Sequence of chain 1.B:
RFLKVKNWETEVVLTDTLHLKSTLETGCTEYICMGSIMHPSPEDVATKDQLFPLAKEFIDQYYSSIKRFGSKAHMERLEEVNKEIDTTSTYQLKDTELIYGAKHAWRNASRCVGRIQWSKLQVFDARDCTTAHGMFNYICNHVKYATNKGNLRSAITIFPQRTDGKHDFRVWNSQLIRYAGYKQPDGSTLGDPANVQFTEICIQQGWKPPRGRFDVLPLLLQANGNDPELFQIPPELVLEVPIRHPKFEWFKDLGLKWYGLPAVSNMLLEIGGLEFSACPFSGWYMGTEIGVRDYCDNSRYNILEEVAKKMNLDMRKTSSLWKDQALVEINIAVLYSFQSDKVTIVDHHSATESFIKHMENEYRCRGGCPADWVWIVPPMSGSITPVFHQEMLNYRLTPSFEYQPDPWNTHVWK

Binding-site contacts:
Ligand atom C08 contacts residue HEM1 of chain 1.L at 3.5 Å.
Ligand atom N02 contacts residue MET293 of chain 1.B at 3.6 Å (h-bond).
Ligand atom C10 contacts residue VAL271 of chain 1.B at 3.5 Å (hydrophobic).
Ligand atom C08 contacts residue SER289 of chain 1.B at 3.6 Å.
Ligand atom C17 contacts residue HEM1 of chain 1.L at 3.7 Å.
Ligand atom N02 contacts residue GLU296 of chain 1.B at 2.7 Å (salt-bridge).
Ligand atom N02 contacts residue TYR292 of chain 1.B at 3.4 Å.
Ligand atom C02 contacts residue GLU296 of chain 1.B at 3.5 Å.
Ligand atom F12 contacts residue TYR292 of chain 1.B at 3.6 Å.
Ligand atom F13 contacts residue TYR266 of chain 1.B at 2.8 Å.
Ligand atom C02 contacts residue PRO269 of chain 1.B at 3.8 Å (hydrophobic).
Ligand atom F13 contacts residue GLN182 of chain 1.B at 3.7 Å.
Ligand atom C14 contacts residue GLN182 of chain 1.B at 3.8 Å.
Ligand atom F12 contacts residue PRO269 of chain 1.B at 3.5 Å.
Ligand atom N02 contacts residue TRP291 of chain 1.B at 2.6 Å (h-bond).
Ligand atom N02 contacts residue HEM1 of chain 1.L at 3.6 Å.
Ligand atom C09 contacts residue GLU296 of chain 1.B at 3.5 Å.
Ligand atom O07 contacts residue SER289 of chain 1.B at 3.8 Å.
Ligand atom C06 contacts residue GLU296 of chain 1.B at 3.5 Å.
Ligand atom C02 contacts residue TRP291 of chain 1.B at 3.4 Å (hydrophobic).
Ligand atom C03 contacts residue TRP291 of chain 1.B at 3.4 Å (hydrophobic).
Ligand atom C13 contacts residue GLN182 of chain 1.B at 3.5 Å.
Ligand atom C03 contacts residue PRO269 of chain 1.B at 3.8 Å (hydrophobic).
Ligand atom C12 contacts residue GLN182 of chain 1.B at 3.4 Å.
Ligand atom F12 contacts residue ALA270 of chain 1.B at 3.8 Å.
Ligand atom C16 contacts residue HEM1 of chain 1.L at 3.5 Å.
Ligand atom C08 contacts residue PHE288 of chain 1.B at 3.4 Å (hydrophobic).
Ligand atom C09 contacts residue VAL271 of chain 1.B at 3.9 Å (hydrophobic).
Ligand atom F13 contacts residue ARG185 of chain 1.B at 3.7 Å.
Ligand atom N01 contacts residue GLU296 of chain 1.B at 2.7 Å (salt-bridge).
Ligand atom F12 contacts residue GLN182 of chain 1.B at 3.5 Å.
Ligand atom F13 contacts residue TYR292 of chain 1.B at 3.6 Å.
Ligand atom C02 contacts residue HEM1 of chain 1.L at 3.6 Å.
Ligand atom C04 contacts residue HEM1 of chain 1.L at 3.4 Å.
Ligand atom C03 contacts residue HEM1 of chain 1.L at 3.1 Å.
Ligand atom C18 contacts residue GLN182 of chain 1.B at 3.9 Å.
Ligand atom O07 contacts residue GLY290 of chain 1.B at 3.3 Å (h-bond).
Ligand atom C08 contacts residue GLY290 of chain 1.B at 3.6 Å.
Ligand atom O07 contacts residue HEM1 of chain 1.L at 3.0 Å.
Ligand atom C15 contacts residue GLN182 of chain 1.B at 3.9 Å.

This protein binds this small molecule.
Small molecule (SMILES): COc1cc(N)nc(CCc2cc(CCN(C)C)cc(F)c2F)c1